A small-molecule ligand and the protein it binds are described below.
Small molecule (SMILES): CC(=O)N[C@H]1[C@H](O[C@H]2[C@H](O)[C@@H](NC(C)=O)CO[C@@H]2CO[C@@H]2O[C@@H](C)[C@@H](O)[C@@H](O)[C@@H]2O)O[C@H](CO)[C@@H](O)[C@@H]1O

Binding-site contacts:
Ligand atom C1 contacts residue GLY336 of chain 2.A at 4.4 Å.
Ligand atom O7 contacts residue ILE344 of chain 2.A at 4.4 Å.
Ligand atom C5 contacts residue ASN341 of chain 2.A at 3.6 Å.
Ligand atom O5 contacts residue SER338 of chain 2.A at 3.4 Å.
Ligand atom C7 contacts residue ASN341 of chain 2.A at 3.2 Å.
Ligand atom O7 contacts residue ASN341 of chain 2.A at 4.0 Å.
Ligand atom O5 contacts residue SER338 of chain 2.A at 4.1 Å.
Ligand atom O4 contacts residue GLY336 of chain 2.A at 4.1 Å.
Ligand atom C5 contacts residue PHE337 of chain 2.A at 4.2 Å (hydrophobic).
Ligand atom C2 contacts residue ASN341 of chain 2.A at 2.5 Å.
Ligand atom C6 contacts residue ASP340 of chain 2.A at 4.3 Å.
Ligand atom C5 contacts residue SER338 of chain 2.A at 3.9 Å.
Ligand atom C3 contacts residue GLY336 of chain 2.A at 4.1 Å.
Ligand atom C7 contacts residue ASN342 of chain 2.A at 4.3 Å.
Ligand atom C4 contacts residue ASN341 of chain 2.A at 4.2 Å.
Ligand atom C1 contacts residue ASN341 of chain 2.A at 1.4 Å.
Ligand atom C5 contacts residue ASN341 of chain 2.A at 4.4 Å.
Ligand atom C3 contacts residue ASN341 of chain 2.A at 3.8 Å.
Ligand atom O7 contacts residue GLY336 of chain 2.A at 2.5 Å (h-bond).
Ligand atom C8 contacts residue GLY336 of chain 2.A at 4.5 Å.
Ligand atom O5 contacts residue ASN341 of chain 2.A at 2.3 Å (h-bond).
Ligand atom C6 contacts residue SER338 of chain 2.A at 4.0 Å.
Ligand atom O7 contacts residue SER343 of chain 2.A at 4.5 Å.
Ligand atom C6 contacts residue SER338 of chain 2.A at 3.8 Å.
Ligand atom C8 contacts residue PHE337 of chain 2.A at 4.4 Å (hydrophobic).
Ligand atom N2 contacts residue GLY336 of chain 2.A at 4.5 Å.
Ligand atom C7 contacts residue GLY336 of chain 2.A at 3.7 Å.
Ligand atom C6 contacts residue PHE337 of chain 2.A at 4.2 Å (hydrophobic).
Ligand atom C8 contacts residue ASN341 of chain 2.A at 3.2 Å.
Ligand atom C1 contacts residue SER338 of chain 2.A at 3.8 Å.
Ligand atom O7 contacts residue PHE337 of chain 2.A at 4.2 Å.
Ligand atom O7 contacts residue PRO335 of chain 2.A at 3.5 Å.
Ligand atom C6 contacts residue ASN341 of chain 2.A at 4.0 Å.
Ligand atom O7 contacts residue ASN342 of chain 2.A at 3.4 Å (h-bond).
Ligand atom N2 contacts residue ASN341 of chain 2.A at 3.0 Å (h-bond).

Sequence of chain 2.A:
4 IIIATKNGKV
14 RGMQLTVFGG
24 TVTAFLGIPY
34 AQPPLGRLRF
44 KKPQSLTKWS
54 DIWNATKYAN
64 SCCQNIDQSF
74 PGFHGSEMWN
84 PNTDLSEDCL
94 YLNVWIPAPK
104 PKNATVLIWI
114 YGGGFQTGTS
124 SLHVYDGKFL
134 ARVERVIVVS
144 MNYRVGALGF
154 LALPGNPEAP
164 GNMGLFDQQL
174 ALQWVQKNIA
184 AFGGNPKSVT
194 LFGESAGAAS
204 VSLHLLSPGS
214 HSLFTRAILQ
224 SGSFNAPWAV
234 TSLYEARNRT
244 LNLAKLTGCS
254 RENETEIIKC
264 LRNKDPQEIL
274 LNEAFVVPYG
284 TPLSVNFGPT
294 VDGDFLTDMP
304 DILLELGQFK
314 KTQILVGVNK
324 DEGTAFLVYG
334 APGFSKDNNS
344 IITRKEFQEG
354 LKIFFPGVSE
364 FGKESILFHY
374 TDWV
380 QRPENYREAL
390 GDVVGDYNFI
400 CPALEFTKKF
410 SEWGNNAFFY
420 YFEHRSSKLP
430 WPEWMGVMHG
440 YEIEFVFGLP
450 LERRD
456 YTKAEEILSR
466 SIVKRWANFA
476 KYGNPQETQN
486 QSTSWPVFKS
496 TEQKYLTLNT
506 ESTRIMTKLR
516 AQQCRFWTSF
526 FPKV